Binding-site contacts:
Ligand atom C7 contacts residue ILE56 of chain 1.A at 4.2 Å (hydrophobic).
Ligand atom C8 contacts residue ILE56 of chain 1.A at 3.9 Å (hydrophobic).
Ligand atom C1 contacts residue ASN58 of chain 1.A at 1.5 Å.
Ligand atom C8 contacts residue ASP55 of chain 1.A at 3.7 Å.
Ligand atom O7 contacts residue ASN58 of chain 1.A at 4.3 Å.
Ligand atom N2 contacts residue ASP55 of chain 1.A at 4.4 Å.
Ligand atom C3 contacts residue ASN58 of chain 1.A at 4.0 Å.
Ligand atom N2 contacts residue ASN58 of chain 1.A at 3.3 Å (h-bond).
Ligand atom C7 contacts residue ASN58 of chain 1.A at 4.0 Å.
Ligand atom C7 contacts residue ASP55 of chain 1.A at 4.3 Å.
Ligand atom N2 contacts residue ILE56 of chain 1.A at 3.7 Å.
Ligand atom C2 contacts residue ASN58 of chain 1.A at 2.9 Å.
Ligand atom O5 contacts residue ASN58 of chain 1.A at 2.3 Å (h-bond).
Ligand atom C4 contacts residue ASN58 of chain 1.A at 4.4 Å.
Ligand atom O6 contacts residue ARG15 of chain 1.A at 4.1 Å.
Ligand atom C5 contacts residue ASN58 of chain 1.A at 3.6 Å.

This protein binds this small molecule.
Small molecule (SMILES): CC(=O)N[C@H]1CO[C@H]([C@@H]2O[C@@]23O[C@@H](C)[C@@H](O)[C@@H](O)[C@@H]3O)[C@@H](O)[C@@H]1O

Sequence of chain 1.A:
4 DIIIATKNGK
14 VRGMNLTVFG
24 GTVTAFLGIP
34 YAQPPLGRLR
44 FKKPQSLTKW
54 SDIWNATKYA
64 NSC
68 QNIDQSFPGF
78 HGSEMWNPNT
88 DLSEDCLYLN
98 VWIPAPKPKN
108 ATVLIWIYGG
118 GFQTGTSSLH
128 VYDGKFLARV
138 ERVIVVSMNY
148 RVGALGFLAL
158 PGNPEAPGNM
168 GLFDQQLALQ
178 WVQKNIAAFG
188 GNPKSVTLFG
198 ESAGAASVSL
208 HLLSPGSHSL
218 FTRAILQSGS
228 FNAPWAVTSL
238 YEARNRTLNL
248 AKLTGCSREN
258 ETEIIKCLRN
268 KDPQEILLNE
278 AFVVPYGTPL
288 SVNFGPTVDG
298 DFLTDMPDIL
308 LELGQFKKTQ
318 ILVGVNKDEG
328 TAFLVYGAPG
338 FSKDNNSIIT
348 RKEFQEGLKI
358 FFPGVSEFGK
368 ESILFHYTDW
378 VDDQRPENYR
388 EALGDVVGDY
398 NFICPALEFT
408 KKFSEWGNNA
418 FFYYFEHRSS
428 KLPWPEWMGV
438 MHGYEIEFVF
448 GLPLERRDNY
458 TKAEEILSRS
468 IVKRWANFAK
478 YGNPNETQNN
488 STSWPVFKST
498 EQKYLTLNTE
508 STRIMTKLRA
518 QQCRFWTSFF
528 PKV